Sequence of chain 3.A:
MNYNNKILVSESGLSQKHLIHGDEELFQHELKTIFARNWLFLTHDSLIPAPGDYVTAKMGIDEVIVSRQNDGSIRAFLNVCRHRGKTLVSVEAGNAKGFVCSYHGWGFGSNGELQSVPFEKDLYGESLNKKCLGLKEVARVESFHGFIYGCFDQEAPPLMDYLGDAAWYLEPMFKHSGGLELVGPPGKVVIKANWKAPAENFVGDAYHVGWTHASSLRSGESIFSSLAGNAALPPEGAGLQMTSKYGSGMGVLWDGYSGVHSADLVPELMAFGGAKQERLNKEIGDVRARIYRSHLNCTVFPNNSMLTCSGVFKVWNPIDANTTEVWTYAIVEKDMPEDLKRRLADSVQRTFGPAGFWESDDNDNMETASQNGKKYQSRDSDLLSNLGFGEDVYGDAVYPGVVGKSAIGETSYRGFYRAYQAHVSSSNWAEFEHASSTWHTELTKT

Binding-site contacts:
Ligand atom C9 contacts residue PHE224 of chain 3.A at 4.2 Å (hydrophobic).
Ligand atom C10 contacts residue PHE224 of chain 3.A at 4.1 Å (hydrophobic).
Ligand atom C6 contacts residue ASN297 of chain 3.A at 4.0 Å.
Ligand atom C1 contacts residue VAL209 of chain 3.A at 4.1 Å (hydrophobic).
Ligand atom C4 contacts residue ASN201 of chain 3.A at 3.2 Å.
Ligand atom C10 contacts residue HIS295 of chain 3.A at 4.0 Å.
Ligand atom C12 contacts residue VAL209 of chain 3.A at 4.1 Å (hydrophobic).
Ligand atom C9 contacts residue LEU253 of chain 3.A at 4.1 Å (hydrophobic).
Ligand atom C5 contacts residue ASN201 of chain 3.A at 4.1 Å.
Ligand atom C6 contacts residue ASP205 of chain 3.A at 3.6 Å.
Ligand atom C6 contacts residue PHE202 of chain 3.A at 3.8 Å (hydrophobic).
Ligand atom C12 contacts residue HIS295 of chain 3.A at 4.0 Å.
Ligand atom C4 contacts residue HIS208 of chain 3.A at 3.7 Å.
Ligand atom C5 contacts residue HIS208 of chain 3.A at 4.0 Å.
Ligand atom C10 contacts residue TRP358 of chain 3.A at 4.0 Å (hydrophobic).
Ligand atom C14 contacts residue ASN297 of chain 3.A at 4.2 Å.
Ligand atom C3 contacts residue ASN297 of chain 3.A at 4.0 Å.
Ligand atom C11 contacts residue VAL209 of chain 3.A at 3.8 Å (hydrophobic).
Ligand atom C9 contacts residue HIS295 of chain 3.A at 4.0 Å.
Ligand atom C3 contacts residue VAL209 of chain 3.A at 3.8 Å (hydrophobic).
Ligand atom C1 contacts residue LEU307 of chain 3.A at 4.0 Å (hydrophobic).
Ligand atom C2 contacts residue LEU307 of chain 3.A at 4.1 Å (hydrophobic).
Ligand atom C14 contacts residue VAL209 of chain 3.A at 3.6 Å (hydrophobic).
Ligand atom C7 contacts residue LEU253 of chain 3.A at 3.8 Å (hydrophobic).
Ligand atom C8 contacts residue VAL260 of chain 3.A at 4.0 Å (hydrophobic).
Ligand atom C8 contacts residue PHE224 of chain 3.A at 2.8 Å (hydrophobic).
Ligand atom C10 contacts residue VAL260 of chain 3.A at 3.5 Å (hydrophobic).
Ligand atom C13 contacts residue LEU307 of chain 3.A at 4.0 Å (hydrophobic).
Ligand atom C8 contacts residue HIS295 of chain 3.A at 4.1 Å.
Ligand atom C6 contacts residue HIS208 of chain 3.A at 3.7 Å.
Ligand atom C11 contacts residue HIS295 of chain 3.A at 4.0 Å.
Ligand atom C5 contacts residue ASP205 of chain 3.A at 3.3 Å.
Ligand atom C3 contacts residue ASP205 of chain 3.A at 4.2 Å.
Ligand atom C7 contacts residue HIS295 of chain 3.A at 4.1 Å.
Ligand atom C13 contacts residue VAL209 of chain 3.A at 4.2 Å (hydrophobic).
Ligand atom C7 contacts residue PHE224 of chain 3.A at 2.9 Å (hydrophobic).
Ligand atom C2 contacts residue HIS208 of chain 3.A at 4.1 Å.
Ligand atom C4 contacts residue PHE202 of chain 3.A at 4.0 Å (hydrophobic).
Ligand atom C5 contacts residue ASN297 of chain 3.A at 3.5 Å.
Ligand atom C6 contacts residue ASN201 of chain 3.A at 3.2 Å.

A small-molecule ligand and the protein it binds are described below.
Small molecule (SMILES): c1ccc2cc3ccccc3cc2c1